Binding-site contacts:
Ligand atom C7 contacts residue ASN112 of chain 1.A at 3.9 Å.
Ligand atom C4 contacts residue ASN112 of chain 1.A at 3.7 Å.
Ligand atom C8 contacts residue ILE110 of chain 1.A at 4.1 Å (hydrophobic).
Ligand atom C8 contacts residue ARG109 of chain 1.A at 4.2 Å.
Ligand atom N2 contacts residue PRO111 of chain 1.A at 4.4 Å.
Ligand atom O3 contacts residue ASN112 of chain 1.A at 4.5 Å.
Ligand atom C8 contacts residue ASN112 of chain 1.A at 4.1 Å.
Ligand atom O5 contacts residue ASN112 of chain 1.A at 2.4 Å (h-bond).
Ligand atom C3 contacts residue ASN112 of chain 1.A at 3.2 Å.
Ligand atom N2 contacts residue ASN112 of chain 1.A at 2.7 Å (h-bond).
Ligand atom C2 contacts residue ASN112 of chain 1.A at 2.5 Å.
Ligand atom C1 contacts residue ASN112 of chain 1.A at 1.4 Å.
Ligand atom C6 contacts residue ASN112 of chain 1.A at 4.3 Å.
Ligand atom C8 contacts residue PRO111 of chain 1.A at 3.3 Å (hydrophobic).
Ligand atom C7 contacts residue PRO111 of chain 1.A at 4.2 Å (hydrophobic).
Ligand atom C5 contacts residue ASN112 of chain 1.A at 3.0 Å.

Sequence of chain 1.A:
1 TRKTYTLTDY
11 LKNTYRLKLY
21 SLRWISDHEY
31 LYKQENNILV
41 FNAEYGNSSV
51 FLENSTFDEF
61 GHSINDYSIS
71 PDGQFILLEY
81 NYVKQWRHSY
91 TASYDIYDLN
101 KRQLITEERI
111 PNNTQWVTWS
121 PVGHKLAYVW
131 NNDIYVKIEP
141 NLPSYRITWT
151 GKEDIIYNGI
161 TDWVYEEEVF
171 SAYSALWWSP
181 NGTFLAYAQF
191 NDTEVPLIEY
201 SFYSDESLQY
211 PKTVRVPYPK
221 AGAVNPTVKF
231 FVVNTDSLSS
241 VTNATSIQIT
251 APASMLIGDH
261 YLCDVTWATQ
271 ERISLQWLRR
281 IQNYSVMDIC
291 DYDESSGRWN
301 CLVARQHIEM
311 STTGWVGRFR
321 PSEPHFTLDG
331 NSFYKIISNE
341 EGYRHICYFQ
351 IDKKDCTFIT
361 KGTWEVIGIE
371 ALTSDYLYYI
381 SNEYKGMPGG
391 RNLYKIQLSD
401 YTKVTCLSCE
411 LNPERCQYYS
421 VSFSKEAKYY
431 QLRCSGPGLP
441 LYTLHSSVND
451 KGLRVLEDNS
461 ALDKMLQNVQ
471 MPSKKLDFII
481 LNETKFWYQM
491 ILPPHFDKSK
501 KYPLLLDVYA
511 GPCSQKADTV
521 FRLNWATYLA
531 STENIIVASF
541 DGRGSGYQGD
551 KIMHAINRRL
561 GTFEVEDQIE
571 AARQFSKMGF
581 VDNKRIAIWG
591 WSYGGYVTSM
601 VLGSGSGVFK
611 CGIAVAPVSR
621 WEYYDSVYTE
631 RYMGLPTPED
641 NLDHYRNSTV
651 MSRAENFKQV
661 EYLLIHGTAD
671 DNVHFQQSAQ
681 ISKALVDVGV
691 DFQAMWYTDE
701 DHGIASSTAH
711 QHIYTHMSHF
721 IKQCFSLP

This protein binds this small molecule.
Small molecule (SMILES): CC(=O)N[C@H]1[C@H](O[C@H]2[C@H](O)[C@@H](NC(C)=O)CO[C@@H]2CO)O[C@H](CO)[C@@H](O)[C@@H]1O